Sequence of chain 1.E:
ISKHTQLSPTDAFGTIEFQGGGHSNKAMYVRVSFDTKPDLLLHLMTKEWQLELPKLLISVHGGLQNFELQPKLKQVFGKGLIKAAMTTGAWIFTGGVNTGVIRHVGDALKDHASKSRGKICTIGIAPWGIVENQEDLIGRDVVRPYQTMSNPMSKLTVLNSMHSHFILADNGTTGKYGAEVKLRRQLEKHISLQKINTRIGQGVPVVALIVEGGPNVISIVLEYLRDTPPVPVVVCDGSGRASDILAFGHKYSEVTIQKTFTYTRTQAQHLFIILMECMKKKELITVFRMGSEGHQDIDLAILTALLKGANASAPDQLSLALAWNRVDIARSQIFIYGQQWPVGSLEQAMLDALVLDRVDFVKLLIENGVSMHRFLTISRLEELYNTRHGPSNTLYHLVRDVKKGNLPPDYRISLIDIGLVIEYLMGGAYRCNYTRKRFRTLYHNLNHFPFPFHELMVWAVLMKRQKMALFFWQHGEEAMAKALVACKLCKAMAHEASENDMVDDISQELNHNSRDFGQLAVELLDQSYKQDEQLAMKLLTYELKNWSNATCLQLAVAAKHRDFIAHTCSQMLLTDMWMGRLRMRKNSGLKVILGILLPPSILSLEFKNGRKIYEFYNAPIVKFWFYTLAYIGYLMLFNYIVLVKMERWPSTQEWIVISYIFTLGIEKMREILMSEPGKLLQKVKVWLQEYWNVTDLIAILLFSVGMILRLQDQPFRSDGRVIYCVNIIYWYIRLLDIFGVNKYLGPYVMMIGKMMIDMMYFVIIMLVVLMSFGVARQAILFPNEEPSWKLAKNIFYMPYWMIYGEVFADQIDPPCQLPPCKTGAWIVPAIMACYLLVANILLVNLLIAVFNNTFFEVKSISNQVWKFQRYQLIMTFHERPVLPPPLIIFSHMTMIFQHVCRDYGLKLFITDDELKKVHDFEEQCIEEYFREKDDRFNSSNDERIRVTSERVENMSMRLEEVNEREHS

Binding-site contacts:
Ligand atom C23 contacts residue PRO1038 of chain 1.E at 4.4 Å (hydrophobic).
Ligand atom C22 contacts residue TRP1040 of chain 1.E at 4.3 Å (hydrophobic).
Ligand atom O20 contacts residue PRO1038 of chain 1.E at 4.2 Å.
Ligand atom C14 contacts residue SER1039 of chain 1.E at 3.1 Å.
Ligand atom O80 contacts residue ASN890 of chain 1.G at 4.0 Å.
Ligand atom C12 contacts residue TRP1040 of chain 1.E at 3.6 Å (hydrophobic).
Ligand atom C17 contacts residue PRO1038 of chain 1.E at 4.0 Å (hydrophobic).
Ligand atom C77 contacts residue TYR983 of chain 1.G at 4.1 Å (hydrophobic).
Ligand atom C05 contacts residue ALA1043 of chain 1.E at 4.3 Å (hydrophobic).
Ligand atom C81 contacts residue TYR983 of chain 1.G at 3.8 Å (hydrophobic).
Ligand atom C24 contacts residue TRP1040 of chain 1.E at 4.2 Å (hydrophobic).
Ligand atom C08 contacts residue TYR891 of chain 1.G at 4.2 Å (hydrophobic).
Ligand atom C79 contacts residue ASN890 of chain 1.G at 3.4 Å.
Ligand atom C21 contacts residue PRO1038 of chain 1.E at 3.4 Å (hydrophobic).
Ligand atom C16 contacts residue TRP1040 of chain 1.E at 4.2 Å (hydrophobic).
Ligand atom C75 contacts residue MET887 of chain 1.G at 3.5 Å (hydrophobic).
Ligand atom C16 contacts residue SER1039 of chain 1.E at 3.9 Å.
Ligand atom O25 contacts residue PRO1038 of chain 1.E at 4.3 Å.
Ligand atom C14 contacts residue TRP1040 of chain 1.E at 4.3 Å (hydrophobic).
Ligand atom C15 contacts residue LEU1042 of chain 1.E at 4.3 Å (hydrophobic).
Ligand atom C79 contacts residue MET887 of chain 1.G at 4.3 Å (hydrophobic).
Ligand atom C13 contacts residue SER1039 of chain 1.E at 4.1 Å.
Ligand atom C21 contacts residue SER1039 of chain 1.E at 4.3 Å.
Ligand atom C16 contacts residue PRO1038 of chain 1.E at 4.2 Å (hydrophobic).
Ligand atom C15 contacts residue SER1039 of chain 1.E at 4.0 Å.
Ligand atom C78 contacts residue TYR983 of chain 1.G at 4.1 Å (hydrophobic).
Ligand atom C26 contacts residue SER1039 of chain 1.E at 4.0 Å.
Ligand atom C79 contacts residue TYR983 of chain 1.G at 3.8 Å (hydrophobic).
Ligand atom O25 contacts residue SER1039 of chain 1.E at 4.2 Å.
Ligand atom O80 contacts residue MET887 of chain 1.G at 4.4 Å.
Ligand atom C05 contacts residue LEU894 of chain 1.G at 4.3 Å (hydrophobic).
Ligand atom C19 contacts residue TYR891 of chain 1.G at 3.9 Å (hydrophobic).
Ligand atom C78 contacts residue ASN890 of chain 1.G at 4.5 Å.
Ligand atom C06 contacts residue LEU894 of chain 1.G at 4.5 Å (hydrophobic).
Ligand atom C76 contacts residue ASN890 of chain 1.G at 4.4 Å.
Ligand atom C24 contacts residue SER1039 of chain 1.E at 4.1 Å.
Ligand atom C24 contacts residue PRO1038 of chain 1.E at 4.2 Å (hydrophobic).

A protein and the small-molecule ligand that binds it are described below.
Small molecule (SMILES): COCC(CCO[C@H]1CC[C@@]2(C)C(=CC[C@H]3[C@@H]4C[C@@H]5O[C@]6(CC[C@@H](C)CO6)[C@@H](C)[C@@H]5[C@@]4(C)CC[C@@H]32)C1)COC

Sequence of chain 1.G:
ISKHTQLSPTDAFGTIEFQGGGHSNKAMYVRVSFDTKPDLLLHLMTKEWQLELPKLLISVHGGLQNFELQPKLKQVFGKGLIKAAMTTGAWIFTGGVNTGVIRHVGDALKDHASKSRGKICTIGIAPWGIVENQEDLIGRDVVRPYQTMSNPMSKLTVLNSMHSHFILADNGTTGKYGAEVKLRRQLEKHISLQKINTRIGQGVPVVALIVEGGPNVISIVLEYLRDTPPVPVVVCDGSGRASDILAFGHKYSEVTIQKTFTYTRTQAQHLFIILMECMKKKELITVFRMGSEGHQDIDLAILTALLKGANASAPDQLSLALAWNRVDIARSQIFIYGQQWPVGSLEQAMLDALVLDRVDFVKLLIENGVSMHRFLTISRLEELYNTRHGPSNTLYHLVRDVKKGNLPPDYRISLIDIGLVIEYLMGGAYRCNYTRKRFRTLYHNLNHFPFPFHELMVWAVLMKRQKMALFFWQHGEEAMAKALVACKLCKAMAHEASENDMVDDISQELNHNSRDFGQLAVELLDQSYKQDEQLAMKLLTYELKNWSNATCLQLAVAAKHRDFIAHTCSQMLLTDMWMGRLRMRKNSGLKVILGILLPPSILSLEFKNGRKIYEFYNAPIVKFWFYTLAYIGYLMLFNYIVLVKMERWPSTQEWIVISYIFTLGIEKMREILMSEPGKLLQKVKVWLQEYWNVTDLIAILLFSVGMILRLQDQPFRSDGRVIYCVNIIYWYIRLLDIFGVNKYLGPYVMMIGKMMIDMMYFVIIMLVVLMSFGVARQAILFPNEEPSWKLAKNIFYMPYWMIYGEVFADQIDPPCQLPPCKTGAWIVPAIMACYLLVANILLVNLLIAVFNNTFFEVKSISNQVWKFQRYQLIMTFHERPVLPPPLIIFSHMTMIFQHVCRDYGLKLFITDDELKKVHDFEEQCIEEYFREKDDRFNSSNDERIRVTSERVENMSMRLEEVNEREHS